Sequence of chain 1.D:
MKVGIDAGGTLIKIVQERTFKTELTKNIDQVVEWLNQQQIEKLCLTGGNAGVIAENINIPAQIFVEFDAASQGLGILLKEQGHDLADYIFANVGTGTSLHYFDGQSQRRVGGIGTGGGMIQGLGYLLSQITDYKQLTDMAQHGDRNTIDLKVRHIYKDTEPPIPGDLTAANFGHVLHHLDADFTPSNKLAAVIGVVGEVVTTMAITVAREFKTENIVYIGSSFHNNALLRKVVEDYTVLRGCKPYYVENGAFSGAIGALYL

Binding-site contacts:
Ligand atom O13 contacts residue ARG113 of chain 1.C at 3.0 Å (salt-bridge).
Ligand atom O25 contacts residue GLU202 of chain 1.D at 3.9 Å.
Ligand atom C17 contacts residue ILE117 of chain 1.C at 3.9 Å (hydrophobic).
Ligand atom C17 contacts residue THR172 of chain 1.D at 3.6 Å.
Ligand atom C26 contacts residue THR172 of chain 1.D at 3.8 Å.
Ligand atom N19 contacts residue THR172 of chain 1.D at 2.9 Å (h-bond).
Ligand atom C15 contacts residue THR101 of chain 1.C at 3.7 Å.
Ligand atom O13 contacts residue SER102 of chain 1.C at 3.5 Å.
Ligand atom C15 contacts residue ILE117 of chain 1.C at 3.5 Å (hydrophobic).
Ligand atom C15 contacts residue THR172 of chain 1.D at 3.7 Å.
Ligand atom C24 contacts residue LEU171 of chain 1.D at 3.8 Å (hydrophobic).
Ligand atom C24 contacts residue TYR240 of chain 1.D at 3.4 Å (hydrophobic).
Ligand atom C09 contacts residue VAL156 of chain 1.D at 3.8 Å (hydrophobic).
Ligand atom O18 contacts residue ILE117 of chain 1.C at 3.8 Å.
Ligand atom C20 contacts residue GLY116 of chain 1.C at 3.5 Å.
Ligand atom C23 contacts residue GLU202 of chain 1.D at 3.7 Å.
Ligand atom O13 contacts residue THR101 of chain 1.C at 3.3 Å (h-bond).
Ligand atom O11 contacts residue GLY100 of chain 1.C at 3.5 Å.
Ligand atom O25 contacts residue THR172 of chain 1.D at 3.1 Å (h-bond).
Ligand atom C26 contacts residue ASP170 of chain 1.D at 3.8 Å.
Ligand atom C17 contacts residue ARG113 of chain 1.C at 3.7 Å.
Ligand atom C12 contacts residue THR101 of chain 1.C at 3.8 Å.
Ligand atom C12 contacts residue ARG113 of chain 1.C at 4.0 Å.
Ligand atom O18 contacts residue ARG113 of chain 1.C at 3.0 Å (salt-bridge).
Ligand atom C06 contacts residue GLU70 of chain 1.C at 3.8 Å.
Ligand atom C17 contacts residue GLY116 of chain 1.C at 3.8 Å.
Ligand atom C16 contacts residue THR172 of chain 1.D at 3.4 Å.
Ligand atom O25 contacts residue LEU171 of chain 1.D at 3.9 Å.
Ligand atom C20 contacts residue TYR240 of chain 1.D at 3.7 Å (hydrophobic).
Ligand atom O18 contacts residue GLY116 of chain 1.C at 3.3 Å.
Ligand atom C16 contacts residue ILE167 of chain 1.D at 3.7 Å (hydrophobic).
Ligand atom N14 contacts residue THR101 of chain 1.C at 4.0 Å.
Ligand atom C22 contacts residue THR172 of chain 1.D at 3.7 Å.
Ligand atom C23 contacts residue TYR240 of chain 1.D at 3.7 Å (hydrophobic).
Ligand atom C15 contacts residue ALA173 of chain 1.D at 3.7 Å (hydrophobic).
Ligand atom C16 contacts residue ARG113 of chain 1.C at 3.6 Å.
Ligand atom N14 contacts residue ALA173 of chain 1.D at 3.5 Å (h-bond).
Ligand atom C21 contacts residue TYR240 of chain 1.D at 4.0 Å (hydrophobic).
Ligand atom C08 contacts residue PHE71 of chain 1.C at 3.6 Å (hydrophobic).
Ligand atom C24 contacts residue THR172 of chain 1.D at 4.0 Å.

A protein and the small-molecule ligand that binds it are described below.
Small molecule (SMILES): COCCCCCNC(=O)CCNC(=O)[C@H](O)C(C)(C)C

Sequence of chain 1.C:
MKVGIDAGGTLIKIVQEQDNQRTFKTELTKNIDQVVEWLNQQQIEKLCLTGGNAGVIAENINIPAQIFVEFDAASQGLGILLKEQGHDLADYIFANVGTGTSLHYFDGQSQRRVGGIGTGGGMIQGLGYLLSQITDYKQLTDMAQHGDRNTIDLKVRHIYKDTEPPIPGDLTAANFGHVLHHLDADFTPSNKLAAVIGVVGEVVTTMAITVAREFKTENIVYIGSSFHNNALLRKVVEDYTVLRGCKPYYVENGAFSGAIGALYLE